The small molecule below binds the protein below.
Small molecule (SMILES): O=C(O)[C@@](O)(COP(=O)(O)O)[C@H](O)[C@H](O)COP(=O)(O)O

Binding-site contacts:
Ligand atom O3P contacts residue GLY380 of chain 1.A at 3.3 Å.
Ligand atom C contacts residue MG1 of chain 1.Q at 2.9 Å.
Ligand atom O2 contacts residue MG1 of chain 1.Q at 2.3 Å.
Ligand atom O3P contacts residue GLY381 of chain 1.A at 2.8 Å (h-bond).
Ligand atom O1 contacts residue LYS175 of chain 1.A at 3.2 Å (salt-bridge).
Ligand atom O1P contacts residue GLY404 of chain 1.A at 2.8 Å (h-bond).
Ligand atom O3 contacts residue GLU204 of chain 1.A at 2.9 Å (salt-bridge).
Ligand atom O6 contacts residue GLU204 of chain 1.A at 3.1 Å (salt-bridge).
Ligand atom O2P contacts residue GLY403 of chain 1.A at 2.8 Å (h-bond).
Ligand atom O6 contacts residue LYS177 of chain 1.A at 2.7 Å (salt-bridge).
Ligand atom O3 contacts residue HIS294 of chain 1.A at 2.9 Å (h-bond).
Ligand atom O3 contacts residue MG1 of chain 1.Q at 2.2 Å.
Ligand atom O1P contacts residue LYS175 of chain 1.A at 3.4 Å.
Ligand atom O1P contacts residue THR65 of chain 1.B at 2.5 Å (h-bond).
Ligand atom O5P contacts residue HIS327 of chain 1.A at 2.6 Å (h-bond).
Ligand atom O3P contacts residue TRP66 of chain 1.B at 3.1 Å.
Ligand atom O5 contacts residue LEU335 of chain 1.A at 3.4 Å.
Ligand atom C3 contacts residue MG1 of chain 1.Q at 3.1 Å.
Ligand atom O3P contacts residue LYS334 of chain 1.A at 2.9 Å (salt-bridge).
Ligand atom O4P contacts residue ARG295 of chain 1.A at 2.8 Å (salt-bridge).
Ligand atom O2 contacts residue KCX201 of chain 1.A at 3.1 Å (h-bond).
Ligand atom O7 contacts residue GLU60 of chain 1.B at 3.4 Å (salt-bridge).
Ligand atom O2 contacts residue ASP203 of chain 1.A at 3.3 Å (salt-bridge).
Ligand atom O6P contacts residue ARG295 of chain 1.A at 2.9 Å (salt-bridge).
Ligand atom O3 contacts residue KCX201 of chain 1.A at 2.6 Å (h-bond).
Ligand atom P1 contacts residue THR65 of chain 1.B at 3.4 Å.
Ligand atom O6 contacts residue ASN123 of chain 1.B at 3.0 Å (h-bond).
Ligand atom C contacts residue LYS175 of chain 1.A at 3.4 Å.
Ligand atom O5P contacts residue SER379 of chain 1.A at 3.5 Å (h-bond).
Ligand atom O3P contacts residue THR65 of chain 1.B at 3.4 Å (h-bond).
Ligand atom O7 contacts residue LYS334 of chain 1.A at 2.8 Å (salt-bridge).
Ligand atom O2 contacts residue THR173 of chain 1.A at 2.8 Å (h-bond).
Ligand atom O6 contacts residue LYS175 of chain 1.A at 3.3 Å (salt-bridge).
Ligand atom O6 contacts residue ASP203 of chain 1.A at 3.0 Å (salt-bridge).
Ligand atom O4 contacts residue SER379 of chain 1.A at 3.0 Å (h-bond).
Ligand atom O2 contacts residue LYS175 of chain 1.A at 3.0 Å (salt-bridge).
Ligand atom O6 contacts residue MG1 of chain 1.Q at 2.1 Å.
Ligand atom O4 contacts residue GLY380 of chain 1.A at 3.3 Å.
Ligand atom C3 contacts residue KCX201 of chain 1.A at 3.1 Å.
Ligand atom C2 contacts residue MG1 of chain 1.Q at 2.9 Å.

Sequence of chain 1.B:
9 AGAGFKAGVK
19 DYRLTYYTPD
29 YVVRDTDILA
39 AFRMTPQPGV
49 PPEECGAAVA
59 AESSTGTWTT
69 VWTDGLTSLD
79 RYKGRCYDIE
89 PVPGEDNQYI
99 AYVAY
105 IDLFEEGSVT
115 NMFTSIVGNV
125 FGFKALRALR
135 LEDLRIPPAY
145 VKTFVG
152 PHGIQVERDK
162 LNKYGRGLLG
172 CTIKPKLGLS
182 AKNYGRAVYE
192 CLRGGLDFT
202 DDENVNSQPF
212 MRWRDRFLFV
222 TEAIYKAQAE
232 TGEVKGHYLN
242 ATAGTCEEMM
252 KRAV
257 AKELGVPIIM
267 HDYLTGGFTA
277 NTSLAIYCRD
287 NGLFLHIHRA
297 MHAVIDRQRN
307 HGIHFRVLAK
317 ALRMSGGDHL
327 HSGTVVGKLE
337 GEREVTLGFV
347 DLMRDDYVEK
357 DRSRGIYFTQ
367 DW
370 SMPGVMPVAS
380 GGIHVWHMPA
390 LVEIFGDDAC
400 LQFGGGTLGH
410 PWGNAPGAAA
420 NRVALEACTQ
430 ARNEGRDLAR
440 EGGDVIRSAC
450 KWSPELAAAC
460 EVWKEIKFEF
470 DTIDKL

Sequence of chain 1.A:
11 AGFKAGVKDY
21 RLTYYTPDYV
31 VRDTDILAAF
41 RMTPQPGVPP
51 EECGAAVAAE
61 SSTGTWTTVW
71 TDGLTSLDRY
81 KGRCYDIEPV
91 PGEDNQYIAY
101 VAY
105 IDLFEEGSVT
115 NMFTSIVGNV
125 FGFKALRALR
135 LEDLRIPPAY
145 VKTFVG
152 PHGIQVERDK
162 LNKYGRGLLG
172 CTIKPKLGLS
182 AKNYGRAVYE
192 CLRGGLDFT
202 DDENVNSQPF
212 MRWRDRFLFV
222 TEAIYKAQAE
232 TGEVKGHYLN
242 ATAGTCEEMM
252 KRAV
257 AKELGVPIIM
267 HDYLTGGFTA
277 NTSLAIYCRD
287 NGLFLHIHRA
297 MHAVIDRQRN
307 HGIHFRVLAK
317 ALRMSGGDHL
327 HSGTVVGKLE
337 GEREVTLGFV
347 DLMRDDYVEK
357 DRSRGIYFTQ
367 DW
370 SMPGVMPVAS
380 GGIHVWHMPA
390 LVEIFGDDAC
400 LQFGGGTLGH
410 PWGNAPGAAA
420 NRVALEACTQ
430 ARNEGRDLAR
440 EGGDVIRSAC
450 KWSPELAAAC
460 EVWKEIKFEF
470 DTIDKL